Sequence of chain 1.B:
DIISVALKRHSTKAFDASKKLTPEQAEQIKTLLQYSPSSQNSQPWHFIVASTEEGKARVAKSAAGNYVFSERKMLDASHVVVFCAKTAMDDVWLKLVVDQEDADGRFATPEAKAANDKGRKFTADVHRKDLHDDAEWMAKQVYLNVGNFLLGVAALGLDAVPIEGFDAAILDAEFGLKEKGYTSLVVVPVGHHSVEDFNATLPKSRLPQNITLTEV

Sequence of chain 1.A:
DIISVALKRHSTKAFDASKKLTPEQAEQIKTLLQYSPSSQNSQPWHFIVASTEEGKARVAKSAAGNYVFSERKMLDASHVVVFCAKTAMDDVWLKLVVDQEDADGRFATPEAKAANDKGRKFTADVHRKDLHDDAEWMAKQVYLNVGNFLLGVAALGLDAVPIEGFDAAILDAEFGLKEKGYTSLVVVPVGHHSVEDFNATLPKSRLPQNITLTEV

A protein and the small-molecule ligand that binds it are described below.
Small molecule (SMILES): O=C(O)c1cccnc1

Binding-site contacts:
Ligand atom C1 contacts residue GLN41 of chain 1.A at 3.7 Å.
Ligand atom C2 contacts residue GLN41 of chain 1.A at 3.6 Å.
Ligand atom C5 contacts residue THR124 of chain 1.A at 4.1 Å.
Ligand atom O1 contacts residue SER40 of chain 1.A at 4.0 Å.
Ligand atom C5 contacts residue GLN41 of chain 1.A at 4.3 Å.
Ligand atom C2 contacts residue FMN1 of chain 1.F at 3.5 Å.
Ligand atom N contacts residue GLN41 of chain 1.A at 4.1 Å.
Ligand atom C5 contacts residue FMN1 of chain 1.F at 3.6 Å.
Ligand atom O2 contacts residue GLN41 of chain 1.A at 4.2 Å.
Ligand atom C4 contacts residue GLN41 of chain 1.A at 4.2 Å.
Ligand atom C4 contacts residue GLU165 of chain 1.B at 4.5 Å.
Ligand atom N contacts residue FMN1 of chain 1.F at 3.5 Å (h-bond).
Ligand atom O2 contacts residue FMN1 of chain 1.F at 3.3 Å (h-bond).
Ligand atom C1 contacts residue FMN1 of chain 1.F at 3.5 Å.
Ligand atom O1 contacts residue GLN41 of chain 1.A at 2.8 Å (h-bond).
Ligand atom C3 contacts residue FMN1 of chain 1.F at 3.5 Å.
Ligand atom C6 contacts residue FMN1 of chain 1.F at 3.4 Å.
Ligand atom O1 contacts residue FMN1 of chain 1.F at 2.6 Å (h-bond).
Ligand atom O2 contacts residue LYS14 of chain 1.B at 4.4 Å.
Ligand atom C4 contacts residue THR124 of chain 1.A at 4.3 Å.
Ligand atom C3 contacts residue GLN41 of chain 1.A at 3.7 Å.
Ligand atom C4 contacts residue SER40 of chain 1.A at 3.6 Å.
Ligand atom C4 contacts residue FMN1 of chain 1.F at 3.8 Å.
Ligand atom C6 contacts residue GLN41 of chain 1.A at 3.8 Å.
Ligand atom C5 contacts residue GLY166 of chain 1.B at 4.3 Å.
Ligand atom C3 contacts residue SER40 of chain 1.A at 3.4 Å.